This protein binds this small molecule.
Small molecule (SMILES): CC(=O)N[C@@H]1[C@@H](O)[C@H](O)[C@@H](CO)O[C@H]1O

Binding-site contacts:
Ligand atom C3 contacts residue ASN160 of chain 1.C at 3.8 Å.
Ligand atom C8 contacts residue ASN160 of chain 1.C at 4.4 Å.
Ligand atom C2 contacts residue ASN160 of chain 1.C at 2.5 Å.
Ligand atom C5 contacts residue ASN160 of chain 1.C at 3.7 Å.
Ligand atom O7 contacts residue THR162 of chain 1.C at 2.8 Å (h-bond).
Ligand atom C4 contacts residue ASN160 of chain 1.C at 4.2 Å.
Ligand atom C7 contacts residue TYR155 of chain 1.C at 4.2 Å (hydrophobic).
Ligand atom N2 contacts residue ASN160 of chain 1.C at 2.9 Å (h-bond).
Ligand atom C7 contacts residue ASN160 of chain 1.C at 3.2 Å.
Ligand atom O7 contacts residue TYR155 of chain 1.C at 4.5 Å.
Ligand atom C1 contacts residue ASN160 of chain 1.C at 1.4 Å.
Ligand atom C7 contacts residue THR162 of chain 1.C at 3.3 Å.
Ligand atom C1 contacts residue TYR155 of chain 1.C at 4.5 Å (hydrophobic).
Ligand atom C8 contacts residue TYR155 of chain 1.C at 4.3 Å (hydrophobic).
Ligand atom C8 contacts residue THR162 of chain 1.C at 3.2 Å.
Ligand atom O7 contacts residue ASN160 of chain 1.C at 3.2 Å.
Ligand atom O5 contacts residue ASN160 of chain 1.C at 2.4 Å (h-bond).

Sequence of chain 1.C:
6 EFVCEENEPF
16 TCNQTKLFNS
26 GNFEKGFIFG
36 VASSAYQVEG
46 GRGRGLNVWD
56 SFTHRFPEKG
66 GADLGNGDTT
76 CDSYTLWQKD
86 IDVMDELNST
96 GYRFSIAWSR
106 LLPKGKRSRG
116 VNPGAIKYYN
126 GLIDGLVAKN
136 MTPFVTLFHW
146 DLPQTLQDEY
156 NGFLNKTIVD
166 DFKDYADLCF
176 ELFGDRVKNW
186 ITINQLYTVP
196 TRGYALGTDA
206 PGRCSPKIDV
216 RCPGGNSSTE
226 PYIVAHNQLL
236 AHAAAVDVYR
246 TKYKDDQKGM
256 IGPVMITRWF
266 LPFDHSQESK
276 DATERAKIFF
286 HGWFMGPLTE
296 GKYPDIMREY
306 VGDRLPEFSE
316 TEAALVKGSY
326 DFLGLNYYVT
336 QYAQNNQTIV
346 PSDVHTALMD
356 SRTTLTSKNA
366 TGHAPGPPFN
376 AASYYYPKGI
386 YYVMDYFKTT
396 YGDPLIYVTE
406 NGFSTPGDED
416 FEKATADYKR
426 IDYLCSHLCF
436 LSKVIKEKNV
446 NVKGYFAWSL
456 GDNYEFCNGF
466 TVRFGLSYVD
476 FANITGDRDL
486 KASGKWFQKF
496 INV